This protein binds this small molecule.
Small molecule (SMILES): CC(=O)N[C@H]1[C@H](O[C@H]2[C@H](O)[C@@H](NC(C)=O)CO[C@@H]2CO)O[C@H](CO)[C@@H](O)[C@@H]1O

Binding-site contacts:
Ligand atom C7 contacts residue ASN154 of chain 5.A at 3.5 Å.
Ligand atom O5 contacts residue ASN154 of chain 5.A at 4.0 Å.
Ligand atom O5 contacts residue THR156 of chain 5.A at 4.2 Å.
Ligand atom O7 contacts residue ASN154 of chain 5.A at 3.3 Å (h-bond).
Ligand atom C2 contacts residue ASN154 of chain 5.A at 4.0 Å.
Ligand atom N2 contacts residue THR156 of chain 5.A at 3.8 Å.
Ligand atom C8 contacts residue ASN154 of chain 5.A at 3.9 Å.
Ligand atom C3 contacts residue THR156 of chain 5.A at 4.0 Å.
Ligand atom C1 contacts residue MET151 of chain 5.A at 4.4 Å (hydrophobic).
Ligand atom C2 contacts residue THR156 of chain 5.A at 3.9 Å.
Ligand atom C1 contacts residue THR156 of chain 5.A at 3.4 Å.
Ligand atom C1 contacts residue ASN154 of chain 5.A at 3.0 Å.
Ligand atom O7 contacts residue GLY150 of chain 5.A at 3.4 Å (h-bond).
Ligand atom N2 contacts residue ASN154 of chain 5.A at 3.8 Å.
Ligand atom C5 contacts residue THR156 of chain 5.A at 4.3 Å.
Ligand atom C7 contacts residue GLY150 of chain 5.A at 4.3 Å.

Sequence of chain 5.A:
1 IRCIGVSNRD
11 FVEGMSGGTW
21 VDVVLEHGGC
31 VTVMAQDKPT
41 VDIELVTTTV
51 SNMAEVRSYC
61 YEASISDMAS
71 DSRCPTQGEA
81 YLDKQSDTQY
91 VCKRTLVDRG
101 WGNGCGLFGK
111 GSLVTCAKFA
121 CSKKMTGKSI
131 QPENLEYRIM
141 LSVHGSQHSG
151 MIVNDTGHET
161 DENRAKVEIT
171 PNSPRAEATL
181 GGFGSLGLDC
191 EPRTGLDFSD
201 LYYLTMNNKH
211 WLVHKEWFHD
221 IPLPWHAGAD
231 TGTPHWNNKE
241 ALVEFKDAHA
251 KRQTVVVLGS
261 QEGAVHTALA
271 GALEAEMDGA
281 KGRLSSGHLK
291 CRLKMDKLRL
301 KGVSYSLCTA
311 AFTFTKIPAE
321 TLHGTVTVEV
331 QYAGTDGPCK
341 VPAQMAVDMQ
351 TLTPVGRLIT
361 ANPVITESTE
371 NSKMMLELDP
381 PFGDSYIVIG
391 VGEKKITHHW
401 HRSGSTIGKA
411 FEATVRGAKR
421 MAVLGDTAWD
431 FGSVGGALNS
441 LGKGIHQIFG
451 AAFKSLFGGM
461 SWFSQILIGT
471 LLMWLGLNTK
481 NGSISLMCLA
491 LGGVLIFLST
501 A